Sequence of chain 1.D:
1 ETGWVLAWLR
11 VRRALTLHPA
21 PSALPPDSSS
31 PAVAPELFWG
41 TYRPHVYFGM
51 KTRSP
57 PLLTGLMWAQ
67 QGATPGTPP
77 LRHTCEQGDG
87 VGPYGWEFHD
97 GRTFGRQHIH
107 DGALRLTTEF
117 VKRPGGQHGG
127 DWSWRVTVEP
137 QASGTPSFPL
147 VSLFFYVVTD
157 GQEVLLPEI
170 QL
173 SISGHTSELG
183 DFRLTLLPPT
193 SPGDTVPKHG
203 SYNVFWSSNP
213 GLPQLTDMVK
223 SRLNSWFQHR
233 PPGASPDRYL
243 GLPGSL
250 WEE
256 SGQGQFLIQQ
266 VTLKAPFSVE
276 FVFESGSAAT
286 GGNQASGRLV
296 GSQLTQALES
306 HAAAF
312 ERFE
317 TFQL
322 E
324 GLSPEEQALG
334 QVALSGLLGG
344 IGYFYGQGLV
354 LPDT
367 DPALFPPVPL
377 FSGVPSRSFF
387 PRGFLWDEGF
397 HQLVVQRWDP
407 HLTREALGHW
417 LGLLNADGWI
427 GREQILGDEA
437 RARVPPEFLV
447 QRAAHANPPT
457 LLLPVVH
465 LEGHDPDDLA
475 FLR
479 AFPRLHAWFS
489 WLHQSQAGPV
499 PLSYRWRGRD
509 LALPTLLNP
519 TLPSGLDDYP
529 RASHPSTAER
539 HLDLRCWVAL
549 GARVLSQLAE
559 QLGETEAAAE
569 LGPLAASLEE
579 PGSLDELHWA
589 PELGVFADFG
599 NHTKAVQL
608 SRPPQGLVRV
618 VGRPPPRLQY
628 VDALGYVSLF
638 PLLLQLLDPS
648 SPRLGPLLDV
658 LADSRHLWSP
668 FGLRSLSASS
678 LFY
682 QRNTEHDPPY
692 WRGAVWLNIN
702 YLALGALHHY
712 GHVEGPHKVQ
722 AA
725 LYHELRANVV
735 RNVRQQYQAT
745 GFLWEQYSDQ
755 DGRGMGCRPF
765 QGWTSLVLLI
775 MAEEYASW

This small molecule binds to this protein.
Small molecule (SMILES): CC(=O)N[C@H]1[C@H](O[C@H]2[C@H](O)[C@@H](NC(C)=O)CO[C@@H]2CO)O[C@H](CO)[C@@H](O[C@@H]2O[C@H](CO)[C@@H](O)[C@H](O)[C@@H]2O)[C@@H]1O

Binding-site contacts:
Ligand atom C2 contacts residue ASN599 of chain 1.D at 2.4 Å.
Ligand atom O6 contacts residue HIS532 of chain 1.D at 3.6 Å.
Ligand atom C1 contacts residue ASN599 of chain 1.D at 1.4 Å.
Ligand atom C8 contacts residue ASN599 of chain 1.D at 4.4 Å.
Ligand atom O7 contacts residue ASN599 of chain 1.D at 3.3 Å (h-bond).
Ligand atom O5 contacts residue HIS532 of chain 1.D at 3.9 Å.
Ligand atom C4 contacts residue ASN599 of chain 1.D at 4.2 Å.
Ligand atom C6 contacts residue PRO623 of chain 1.D at 3.8 Å (hydrophobic).
Ligand atom C5 contacts residue ASN599 of chain 1.D at 3.6 Å.
Ligand atom O5 contacts residue ASN599 of chain 1.D at 2.3 Å (h-bond).
Ligand atom C8 contacts residue LEU625 of chain 1.D at 3.9 Å (hydrophobic).
Ligand atom N2 contacts residue ASN599 of chain 1.D at 2.9 Å (h-bond).
Ligand atom C3 contacts residue ASN599 of chain 1.D at 3.8 Å.
Ligand atom C1 contacts residue PRO623 of chain 1.D at 4.1 Å (hydrophobic).
Ligand atom O5 contacts residue PRO623 of chain 1.D at 3.6 Å.
Ligand atom C7 contacts residue ASN599 of chain 1.D at 3.3 Å.
Ligand atom C5 contacts residue PRO623 of chain 1.D at 3.8 Å (hydrophobic).
Ligand atom C6 contacts residue HIS532 of chain 1.D at 3.6 Å.